This protein binds this small molecule.
Small molecule (SMILES): CC(C)C[C@H](NC(=O)[C@H](CC1=CN=C2C=CC=CC12)NC(=O)[C@H](C)NC(=O)[C@@H]1CCCN1)C(=O)N[C@@H](Cc1ccccc1)C(=O)N[C@@H](CCC(=O)O)C(=O)N[C@@H](C)C=O

Sequence of chain 1.A:
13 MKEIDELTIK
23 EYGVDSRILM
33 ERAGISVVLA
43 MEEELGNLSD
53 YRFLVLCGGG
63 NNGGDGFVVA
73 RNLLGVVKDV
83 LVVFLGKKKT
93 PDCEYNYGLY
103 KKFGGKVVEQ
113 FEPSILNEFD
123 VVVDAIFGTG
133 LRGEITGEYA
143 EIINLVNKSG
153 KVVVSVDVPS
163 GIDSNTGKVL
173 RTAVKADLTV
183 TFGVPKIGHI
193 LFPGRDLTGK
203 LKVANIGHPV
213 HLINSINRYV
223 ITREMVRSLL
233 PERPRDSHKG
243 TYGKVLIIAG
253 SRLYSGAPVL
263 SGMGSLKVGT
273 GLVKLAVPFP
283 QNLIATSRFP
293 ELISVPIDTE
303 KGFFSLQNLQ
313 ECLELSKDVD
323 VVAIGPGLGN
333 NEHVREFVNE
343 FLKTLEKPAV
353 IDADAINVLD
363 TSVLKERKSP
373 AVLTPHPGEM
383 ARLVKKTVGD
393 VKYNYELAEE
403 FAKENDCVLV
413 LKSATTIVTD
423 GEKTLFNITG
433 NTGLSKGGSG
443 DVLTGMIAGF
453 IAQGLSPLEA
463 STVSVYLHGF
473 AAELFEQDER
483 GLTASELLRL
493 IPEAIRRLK

Binding-site contacts:
Ligand atom CD1 contacts residue VAL40 of chain 1.A at 3.9 Å (hydrophobic).
Ligand atom NE1 contacts residue ASN207 of chain 6.A at 3.6 Å (h-bond).
Ligand atom N contacts residue GLU44 of chain 1.A at 3.0 Å (salt-bridge).
Ligand atom CZ contacts residue SER38 of chain 6.A at 3.4 Å.
Ligand atom CZ2 contacts residue ARG34 of chain 6.A at 3.6 Å.
Ligand atom CD2 contacts residue VAL40 of chain 1.A at 3.6 Å (hydrophobic).
Ligand atom CA contacts residue GLU44 of chain 1.A at 3.2 Å.
Ligand atom C contacts residue LEU203 of chain 6.A at 3.9 Å (hydrophobic).
Ligand atom CE1 contacts residue ALA206 of chain 6.A at 3.8 Å (hydrophobic).
Ligand atom O contacts residue ASN207 of chain 6.A at 3.2 Å (h-bond).
Ligand atom CD1 contacts residue ASN74 of chain 1.A at 3.8 Å.
Ligand atom CH2 contacts residue ILE37 of chain 1.A at 3.8 Å (hydrophobic).
Ligand atom O contacts residue ALA206 of chain 6.A at 3.2 Å.
Ligand atom N contacts residue GLU44 of chain 1.A at 3.1 Å (salt-bridge).
Ligand atom O contacts residue VAL205 of chain 6.A at 3.6 Å (h-bond).
Ligand atom CA contacts residue VAL205 of chain 6.A at 3.3 Å (hydrophobic).
Ligand atom CD2 contacts residue LEU41 of chain 6.A at 3.5 Å (hydrophobic).
Ligand atom CZ2 contacts residue ASN74 of chain 1.A at 3.5 Å.
Ligand atom CE2 contacts residue GLU45 of chain 6.A at 3.7 Å.
Ligand atom CD1 contacts residue ASN207 of chain 6.A at 3.5 Å.
Ligand atom CE2 contacts residue ASN207 of chain 6.A at 3.5 Å.
Ligand atom CE2 contacts residue VAL40 of chain 1.A at 3.7 Å (hydrophobic).
Ligand atom CG contacts residue VAL40 of chain 1.A at 3.7 Å (hydrophobic).
Ligand atom C contacts residue GLU44 of chain 1.A at 3.2 Å.
Ligand atom CH2 contacts residue ARG34 of chain 6.A at 3.4 Å.
Ligand atom O contacts residue VAL205 of chain 6.A at 3.0 Å (h-bond).
Ligand atom CD1 contacts residue SER38 of chain 6.A at 3.7 Å.
Ligand atom CE1 contacts residue SER38 of chain 6.A at 3.8 Å.
Ligand atom CB contacts residue GLU44 of chain 1.A at 3.2 Å.
Ligand atom CB contacts residue GLU44 of chain 1.A at 3.5 Å.
Ligand atom CD2 contacts residue GLU45 of chain 6.A at 3.6 Å.
Ligand atom N contacts residue VAL205 of chain 6.A at 2.8 Å (h-bond).
Ligand atom CZ contacts residue ALA42 of chain 6.A at 3.6 Å (hydrophobic).
Ligand atom CZ2 contacts residue ASN207 of chain 6.A at 3.7 Å.
Ligand atom CA contacts residue VAL205 of chain 6.A at 3.8 Å (hydrophobic).
Ligand atom CA contacts residue GLU44 of chain 1.A at 3.8 Å.
Ligand atom C contacts residue VAL205 of chain 6.A at 3.5 Å (hydrophobic).
Ligand atom O contacts residue ASN207 of chain 6.A at 2.8 Å (h-bond).
Ligand atom N contacts residue ASN49 of chain 1.A at 3.9 Å.
Ligand atom NE1 contacts residue ASN74 of chain 1.A at 2.9 Å (h-bond).

Sequence of chain 6.A:
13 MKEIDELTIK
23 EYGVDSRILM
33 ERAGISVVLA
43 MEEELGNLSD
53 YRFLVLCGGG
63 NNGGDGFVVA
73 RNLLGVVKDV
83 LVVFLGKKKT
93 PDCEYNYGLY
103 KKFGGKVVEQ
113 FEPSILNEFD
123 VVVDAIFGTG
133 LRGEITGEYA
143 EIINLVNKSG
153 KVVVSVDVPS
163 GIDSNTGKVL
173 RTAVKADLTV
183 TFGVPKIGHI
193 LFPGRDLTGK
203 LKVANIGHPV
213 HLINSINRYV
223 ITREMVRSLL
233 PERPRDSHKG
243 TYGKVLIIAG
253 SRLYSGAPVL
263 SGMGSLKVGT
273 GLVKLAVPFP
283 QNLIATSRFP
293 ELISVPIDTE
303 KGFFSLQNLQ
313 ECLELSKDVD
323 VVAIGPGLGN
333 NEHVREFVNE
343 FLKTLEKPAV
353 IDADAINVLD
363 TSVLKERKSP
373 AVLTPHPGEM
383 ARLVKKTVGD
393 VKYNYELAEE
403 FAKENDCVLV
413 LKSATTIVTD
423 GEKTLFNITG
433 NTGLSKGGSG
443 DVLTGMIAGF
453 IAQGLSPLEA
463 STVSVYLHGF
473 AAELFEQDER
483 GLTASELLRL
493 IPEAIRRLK